Sequence of chain 1.A:
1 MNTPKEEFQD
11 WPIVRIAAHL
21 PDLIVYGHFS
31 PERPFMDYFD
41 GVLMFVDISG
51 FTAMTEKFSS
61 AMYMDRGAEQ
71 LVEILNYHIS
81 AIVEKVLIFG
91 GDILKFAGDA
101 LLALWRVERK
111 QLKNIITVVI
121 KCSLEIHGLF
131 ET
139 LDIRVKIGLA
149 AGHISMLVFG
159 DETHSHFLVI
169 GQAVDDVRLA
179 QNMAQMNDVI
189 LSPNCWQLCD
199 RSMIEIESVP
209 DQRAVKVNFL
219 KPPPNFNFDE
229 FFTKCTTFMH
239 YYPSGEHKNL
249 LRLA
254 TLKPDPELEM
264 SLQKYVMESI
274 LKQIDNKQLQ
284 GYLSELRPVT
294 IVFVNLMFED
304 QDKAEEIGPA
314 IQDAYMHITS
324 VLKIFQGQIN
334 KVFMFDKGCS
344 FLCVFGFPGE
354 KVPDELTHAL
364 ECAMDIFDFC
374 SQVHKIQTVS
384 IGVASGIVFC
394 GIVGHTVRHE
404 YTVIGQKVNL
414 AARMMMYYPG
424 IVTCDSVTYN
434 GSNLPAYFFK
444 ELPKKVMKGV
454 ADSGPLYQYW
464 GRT

A small-molecule ligand and the protein it binds are described below.
Small molecule (SMILES): Nc1ncnc2c1ncn2[C@@H]1O[C@H](CO[P](=O)(O)C[P](=O)(O)OP(=O)(O)O)[C@@H](O)[C@H]1O

Binding-site contacts:
Ligand atom O4' contacts residue ARG416 of chain 1.A at 3.4 Å (salt-bridge).
Ligand atom N3 contacts residue ARG176 of chain 1.A at 3.6 Å.
Ligand atom C3' contacts residue ASN180 of chain 1.A at 3.4 Å.
Ligand atom C2' contacts residue GLN179 of chain 1.A at 3.1 Å.
Ligand atom O2' contacts residue ARG176 of chain 1.A at 2.8 Å (salt-bridge).
Ligand atom C2 contacts residue PHE338 of chain 1.A at 3.4 Å (hydrophobic).
Ligand atom PG contacts residue THR52 of chain 1.A at 3.5 Å.
Ligand atom O3B contacts residue CA1 of chain 1.I at 3.4 Å.
Ligand atom O2' contacts residue ASN180 of chain 1.A at 3.2 Å (h-bond).
Ligand atom O3G contacts residue ASP99 of chain 1.A at 3.5 Å (salt-bridge).
Ligand atom C6 contacts residue ACT1 of chain 1.C at 3.4 Å.
Ligand atom O3' contacts residue ASN180 of chain 1.A at 2.8 Å (h-bond).
Ligand atom PG contacts residue ASP99 of chain 1.A at 3.8 Å.
Ligand atom PB contacts residue SER49 of chain 1.A at 3.5 Å.
Ligand atom O2' contacts residue GLN179 of chain 1.A at 2.8 Å (h-bond).
Ligand atom O2G contacts residue CA1 of chain 1.I at 2.6 Å.
Ligand atom C5 contacts residue ACT1 of chain 1.C at 3.7 Å.
Ligand atom O3G contacts residue GLY50 of chain 1.A at 2.8 Å (h-bond).
Ligand atom O1B contacts residue CA1 of chain 1.I at 2.5 Å.
Ligand atom PB contacts residue CA1 of chain 1.I at 3.4 Å.
Ligand atom N6 contacts residue ALA97 of chain 1.A at 3.4 Å.
Ligand atom O1B contacts residue ASP47 of chain 1.A at 2.5 Å (salt-bridge).
Ligand atom O2G contacts residue ILE48 of chain 1.A at 3.2 Å (h-bond).
Ligand atom O1G contacts residue ASN412 of chain 1.A at 3.0 Å (h-bond).
Ligand atom O2B contacts residue SER49 of chain 1.A at 2.5 Å (h-bond).
Ligand atom O1G contacts residue THR52 of chain 1.A at 3.0 Å.
Ligand atom C3' contacts residue GLN179 of chain 1.A at 3.7 Å.
Ligand atom O5' contacts residue ARG416 of chain 1.A at 3.7 Å.
Ligand atom O3G contacts residue THR52 of chain 1.A at 3.0 Å (h-bond).
Ligand atom O3B contacts residue ILE48 of chain 1.A at 3.7 Å.
Ligand atom O3G contacts residue PHE51 of chain 1.A at 3.2 Å (h-bond).
Ligand atom C4' contacts residue ASN180 of chain 1.A at 3.2 Å.
Ligand atom N6 contacts residue ACT1 of chain 1.C at 3.8 Å.
Ligand atom O3B contacts residue SER49 of chain 1.A at 3.2 Å (h-bond).
Ligand atom N1 contacts residue ACT1 of chain 1.C at 3.5 Å.
Ligand atom O2G contacts residue ASP99 of chain 1.A at 2.4 Å (salt-bridge).
Ligand atom C5' contacts residue ARG416 of chain 1.A at 3.3 Å.
Ligand atom O3' contacts residue GLN179 of chain 1.A at 3.0 Å (h-bond).
Ligand atom PG contacts residue CA1 of chain 1.I at 3.6 Å.
Ligand atom O1A contacts residue ARG416 of chain 1.A at 2.7 Å (salt-bridge).